Sequence of chain 1.F:
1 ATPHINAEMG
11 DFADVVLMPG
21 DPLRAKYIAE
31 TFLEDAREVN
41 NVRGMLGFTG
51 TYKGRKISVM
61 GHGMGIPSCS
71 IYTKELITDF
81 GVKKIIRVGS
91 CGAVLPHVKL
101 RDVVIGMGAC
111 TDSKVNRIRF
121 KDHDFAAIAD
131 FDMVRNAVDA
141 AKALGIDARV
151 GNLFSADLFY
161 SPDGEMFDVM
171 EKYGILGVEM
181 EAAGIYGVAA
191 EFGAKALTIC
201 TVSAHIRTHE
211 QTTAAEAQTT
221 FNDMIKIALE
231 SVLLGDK

Binding-site contacts:
Ligand atom C6 contacts residue GLY92 of chain 1.C at 3.8 Å.
Ligand atom C3' contacts residue GLU181 of chain 1.C at 3.3 Å.
Ligand atom O4' contacts residue PO41 of chain 1.K at 3.5 Å (h-bond).
Ligand atom N7 contacts residue SER203 of chain 1.C at 3.8 Å.
Ligand atom N7 contacts residue SER90 of chain 1.C at 3.6 Å (h-bond).
Ligand atom O2' contacts residue GLU179 of chain 1.C at 3.4 Å.
Ligand atom N7 contacts residue GLY92 of chain 1.C at 3.7 Å.
Ligand atom C2 contacts residue PHE159 of chain 1.C at 3.7 Å (hydrophobic).
Ligand atom O5' contacts residue ARG43 of chain 1.F at 3.8 Å.
Ligand atom C5 contacts residue VAL178 of chain 1.C at 3.5 Å (hydrophobic).
Ligand atom C3' contacts residue MET180 of chain 1.C at 3.7 Å (hydrophobic).
Ligand atom C2' contacts residue GLU181 of chain 1.C at 3.7 Å.
Ligand atom N7 contacts residue CYS91 of chain 1.C at 3.6 Å.
Ligand atom C2' contacts residue PO41 of chain 1.K at 3.7 Å.
Ligand atom N3 contacts residue GLU179 of chain 1.C at 3.7 Å.
Ligand atom O4' contacts residue ARG43 of chain 1.F at 3.5 Å (salt-bridge).
Ligand atom C3' contacts residue PO41 of chain 1.K at 3.6 Å.
Ligand atom N3 contacts residue MET180 of chain 1.C at 3.5 Å.
Ligand atom O2' contacts residue MET180 of chain 1.C at 2.8 Å (h-bond).
Ligand atom O3' contacts residue GLU181 of chain 1.C at 2.5 Å (salt-bridge).
Ligand atom O2' contacts residue GLU181 of chain 1.C at 2.5 Å (salt-bridge).
Ligand atom O5' contacts residue HIS4 of chain 1.F at 2.6 Å (h-bond).
Ligand atom C5' contacts residue PHE159 of chain 1.C at 3.8 Å (hydrophobic).
Ligand atom C5' contacts residue MET64 of chain 1.C at 3.8 Å (hydrophobic).
Ligand atom C4' contacts residue PO41 of chain 1.K at 3.5 Å.
Ligand atom N6 contacts residue GLY92 of chain 1.C at 3.3 Å (h-bond).
Ligand atom C5' contacts residue HIS4 of chain 1.F at 3.4 Å.
Ligand atom C1' contacts residue PO41 of chain 1.K at 3.0 Å.
Ligand atom O3' contacts residue PO41 of chain 1.K at 2.6 Å (h-bond).
Ligand atom C6 contacts residue VAL178 of chain 1.C at 3.4 Å (hydrophobic).
Ligand atom C4 contacts residue VAL178 of chain 1.C at 3.8 Å (hydrophobic).
Ligand atom O2' contacts residue PO41 of chain 1.K at 3.5 Å (h-bond).
Ligand atom C9 contacts residue SER90 of chain 1.C at 3.5 Å.
Ligand atom O5' contacts residue PHE159 of chain 1.C at 3.6 Å.
Ligand atom O2' contacts residue ARG87 of chain 1.C at 3.3 Å (salt-bridge).
Ligand atom C2' contacts residue MET180 of chain 1.C at 3.6 Å (hydrophobic).
Ligand atom N8 contacts residue CYS91 of chain 1.C at 3.8 Å.
Ligand atom C4' contacts residue ARG43 of chain 1.F at 3.6 Å.
Ligand atom N8 contacts residue SER90 of chain 1.C at 2.6 Å (h-bond).
Ligand atom N1 contacts residue VAL178 of chain 1.C at 3.6 Å (h-bond).

This protein binds this small molecule.
Small molecule (SMILES): Nc1ncnc2c([C@@H]3O[C@H](CO)[C@@H](O)[C@H]3O)n[nH]c12

Sequence of chain 1.C:
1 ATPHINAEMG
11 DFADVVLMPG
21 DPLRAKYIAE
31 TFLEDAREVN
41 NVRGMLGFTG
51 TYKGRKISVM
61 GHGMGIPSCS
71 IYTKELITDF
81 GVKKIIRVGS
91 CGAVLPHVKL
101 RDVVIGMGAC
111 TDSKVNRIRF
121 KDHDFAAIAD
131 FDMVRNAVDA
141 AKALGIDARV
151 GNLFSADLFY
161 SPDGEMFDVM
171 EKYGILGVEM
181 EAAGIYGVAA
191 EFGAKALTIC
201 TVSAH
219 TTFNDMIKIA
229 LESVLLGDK